Binding-site contacts:
Ligand atom C8 contacts residue ILE248 of chain 1.A at 3.4 Å (hydrophobic).
Ligand atom N1 contacts residue ILE214 of chain 1.A at 3.0 Å (h-bond).
Ligand atom N contacts residue ARG186 of chain 1.A at 4.2 Å.
Ligand atom N1 contacts residue LEU129 of chain 1.A at 3.7 Å.
Ligand atom C5 contacts residue HIS128 of chain 1.A at 4.3 Å.
Ligand atom N3 contacts residue ARG127 of chain 1.A at 3.6 Å.
Ligand atom C9 contacts residue ILE248 of chain 1.A at 4.2 Å (hydrophobic).
Ligand atom S contacts residue ARG186 of chain 1.A at 4.0 Å.
Ligand atom C2 contacts residue LEU129 of chain 1.A at 3.9 Å (hydrophobic).
Ligand atom C contacts residue ILE248 of chain 1.A at 3.7 Å (hydrophobic).
Ligand atom N3 contacts residue ASP251 of chain 1.A at 3.9 Å.
Ligand atom N1 contacts residue GLU213 of chain 1.A at 3.5 Å.
Ligand atom C5 contacts residue LEU129 of chain 1.A at 3.0 Å (hydrophobic).
Ligand atom S contacts residue VAL161 of chain 1.A at 3.5 Å.
Ligand atom S contacts residue LEU129 of chain 1.A at 4.1 Å.
Ligand atom C9 contacts residue ARG127 of chain 1.A at 3.8 Å.
Ligand atom C8 contacts residue ARG127 of chain 1.A at 4.2 Å.
Ligand atom C8 contacts residue HIS128 of chain 1.A at 3.2 Å.
Ligand atom C6 contacts residue ILE248 of chain 1.A at 4.1 Å (hydrophobic).
Ligand atom N2 contacts residue ILE214 of chain 1.A at 2.6 Å (h-bond).
Ligand atom N2 contacts residue LEU129 of chain 1.A at 3.8 Å.
Ligand atom N contacts residue ILE248 of chain 1.A at 3.6 Å.
Ligand atom C2 contacts residue ARG186 of chain 1.A at 3.6 Å.
Ligand atom C contacts residue ARG186 of chain 1.A at 3.7 Å.
Ligand atom C3 contacts residue ILE214 of chain 1.A at 3.7 Å (hydrophobic).
Ligand atom C9 contacts residue HIS128 of chain 1.A at 3.4 Å.
Ligand atom C6 contacts residue HIS128 of chain 1.A at 3.9 Å.
Ligand atom N2 contacts residue VAL131 of chain 1.A at 3.6 Å.
Ligand atom C4 contacts residue LEU129 of chain 1.A at 3.5 Å (hydrophobic).
Ligand atom N1 contacts residue VAL161 of chain 1.A at 4.1 Å.
Ligand atom C6 contacts residue LEU129 of chain 1.A at 3.8 Å (hydrophobic).
Ligand atom C11 contacts residue ARG127 of chain 1.A at 3.5 Å.
Ligand atom C3 contacts residue LEU129 of chain 1.A at 3.4 Å (hydrophobic).
Ligand atom C10 contacts residue ARG127 of chain 1.A at 3.6 Å.
Ligand atom S contacts residue GLU213 of chain 1.A at 4.2 Å.
Ligand atom C3 contacts residue GLU213 of chain 1.A at 4.1 Å.
Ligand atom C12 contacts residue ARG127 of chain 1.A at 4.0 Å.
Ligand atom C7 contacts residue ILE248 of chain 1.A at 3.7 Å (hydrophobic).
Ligand atom C1 contacts residue ARG186 of chain 1.A at 3.3 Å.
Ligand atom C1 contacts residue ILE248 of chain 1.A at 4.1 Å (hydrophobic).

Sequence of chain 1.A:
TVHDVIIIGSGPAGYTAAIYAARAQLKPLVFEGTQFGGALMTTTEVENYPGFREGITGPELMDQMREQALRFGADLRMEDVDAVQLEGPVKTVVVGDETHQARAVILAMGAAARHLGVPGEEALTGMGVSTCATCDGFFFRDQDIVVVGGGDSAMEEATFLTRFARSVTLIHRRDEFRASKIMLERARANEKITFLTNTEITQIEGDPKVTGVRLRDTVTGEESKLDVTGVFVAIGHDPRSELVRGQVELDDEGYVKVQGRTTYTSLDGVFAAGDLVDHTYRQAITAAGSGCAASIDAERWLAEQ

The small molecule below binds the protein below.
Small molecule (SMILES): Nc1ccc(Nc2ccc3c(N)nsc3c2)cc1